Binding-site contacts:
Ligand atom C5 contacts residue MET217 of chain 3.A at 3.8 Å (hydrophobic).
Ligand atom C5B contacts residue ILE125 of chain 3.A at 3.5 Å (hydrophobic).
Ligand atom O1 contacts residue MET217 of chain 3.A at 2.7 Å (h-bond).
Ligand atom C3B contacts residue TYR147 of chain 3.A at 3.3 Å (hydrophobic).
Ligand atom N3A contacts residue TYR147 of chain 3.A at 4.1 Å.
Ligand atom CL2 contacts residue TYR147 of chain 3.A at 2.4 Å.
Ligand atom C1B contacts residue ILE125 of chain 3.A at 3.6 Å (hydrophobic).
Ligand atom N3A contacts residue ILE220 of chain 3.A at 4.3 Å.
Ligand atom C31 contacts residue LEU103 of chain 3.A at 4.1 Å (hydrophobic).
Ligand atom C5B contacts residue ILE220 of chain 3.A at 4.3 Å (hydrophobic).
Ligand atom N2 contacts residue MET217 of chain 3.A at 3.1 Å (h-bond).
Ligand atom C3 contacts residue MET217 of chain 3.A at 4.2 Å (hydrophobic).
Ligand atom C5A contacts residue TYR145 of chain 3.A at 3.7 Å (hydrophobic).
Ligand atom N3A contacts residue PHE182 of chain 3.A at 4.1 Å.
Ligand atom C3C contacts residue ILE101 of chain 3.A at 3.8 Å (hydrophobic).
Ligand atom C2C contacts residue ILE101 of chain 3.A at 4.2 Å (hydrophobic).
Ligand atom CL1 contacts residue ILE125 of chain 3.A at 3.7 Å.
Ligand atom C5A contacts residue LEU127 of chain 3.A at 3.8 Å (hydrophobic).
Ligand atom N2 contacts residue ASN215 of chain 3.A at 4.0 Å.
Ligand atom C2B contacts residue ILE125 of chain 3.A at 4.1 Å (hydrophobic).
Ligand atom C3 contacts residue LEU103 of chain 3.A at 4.3 Å (hydrophobic).
Ligand atom C4 contacts residue LEU103 of chain 3.A at 3.6 Å (hydrophobic).
Ligand atom CL1 contacts residue ILE239 of chain 3.A at 4.0 Å.
Ligand atom C2A contacts residue PHE182 of chain 3.A at 4.1 Å (hydrophobic).
Ligand atom C2C contacts residue MET217 of chain 3.A at 3.9 Å (hydrophobic).
Ligand atom C4A contacts residue TYR145 of chain 3.A at 3.7 Å (hydrophobic).
Ligand atom O1A contacts residue LEU127 of chain 3.A at 4.1 Å.
Ligand atom CL2 contacts residue LEU187 of chain 3.A at 3.9 Å.
Ligand atom C6B contacts residue ILE125 of chain 3.A at 3.3 Å (hydrophobic).
Ligand atom C2B contacts residue TYR147 of chain 3.A at 3.4 Å (hydrophobic).
Ligand atom O1B contacts residue ILE125 of chain 3.A at 4.1 Å.
Ligand atom C4A contacts residue MET146 of chain 3.A at 4.0 Å (hydrophobic).
Ligand atom C31 contacts residue MET195 of chain 3.A at 3.9 Å (hydrophobic).
Ligand atom C3B contacts residue ILE125 of chain 3.A at 4.3 Å (hydrophobic).
Ligand atom CL2 contacts residue ILE184 of chain 3.A at 4.2 Å.
Ligand atom C2A contacts residue ILE220 of chain 3.A at 4.1 Å (hydrophobic).
Ligand atom C2B contacts residue ILE184 of chain 3.A at 4.1 Å (hydrophobic).
Ligand atom C4B contacts residue ILE220 of chain 3.A at 4.2 Å (hydrophobic).
Ligand atom O1A contacts residue ILE239 of chain 3.A at 4.3 Å.
Ligand atom C4B contacts residue ILE125 of chain 3.A at 4.0 Å (hydrophobic).

Sequence of chain 3.A:
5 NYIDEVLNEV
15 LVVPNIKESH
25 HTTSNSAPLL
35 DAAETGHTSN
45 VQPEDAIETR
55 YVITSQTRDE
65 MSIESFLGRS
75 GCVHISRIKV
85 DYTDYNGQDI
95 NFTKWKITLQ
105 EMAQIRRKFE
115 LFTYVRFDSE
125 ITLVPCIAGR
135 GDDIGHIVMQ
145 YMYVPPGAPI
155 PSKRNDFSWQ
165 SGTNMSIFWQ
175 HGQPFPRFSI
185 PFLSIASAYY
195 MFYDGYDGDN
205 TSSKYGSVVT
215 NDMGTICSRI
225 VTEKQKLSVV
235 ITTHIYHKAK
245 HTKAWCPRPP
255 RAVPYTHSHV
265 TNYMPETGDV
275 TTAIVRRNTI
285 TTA

The small molecule below binds the protein below.
Small molecule (SMILES): Cc1cc(CCCOc2c(Cl)cc(C3=NCCO3)cc2Cl)on1